Binding-site contacts:
Ligand atom C8 contacts residue ASN167 of chain 1.H at 4.4 Å.
Ligand atom C3 contacts residue ASN167 of chain 1.H at 3.8 Å.
Ligand atom C2 contacts residue ASN167 of chain 1.H at 2.4 Å.
Ligand atom O5 contacts residue ARG162 of chain 1.H at 3.0 Å (salt-bridge).
Ligand atom C6 contacts residue ARG162 of chain 1.H at 3.3 Å.
Ligand atom C8 contacts residue THR168 of chain 1.H at 3.8 Å.
Ligand atom C7 contacts residue THR168 of chain 1.H at 3.8 Å.
Ligand atom O6 contacts residue ARG162 of chain 1.H at 2.4 Å (salt-bridge).
Ligand atom O5 contacts residue ASN167 of chain 1.H at 2.4 Å (h-bond).
Ligand atom C7 contacts residue ASN167 of chain 1.H at 3.4 Å.
Ligand atom N2 contacts residue ASN167 of chain 1.H at 2.8 Å (h-bond).
Ligand atom C6 contacts residue ILE164 of chain 1.H at 3.7 Å (hydrophobic).
Ligand atom O7 contacts residue THR168 of chain 1.H at 3.9 Å.
Ligand atom C4 contacts residue ASN167 of chain 1.H at 4.2 Å.
Ligand atom C5 contacts residue ARG162 of chain 1.H at 3.8 Å.
Ligand atom C6 contacts residue VAL144 of chain 1.H at 4.0 Å (hydrophobic).
Ligand atom C5 contacts residue ASN167 of chain 1.H at 3.7 Å.
Ligand atom C1 contacts residue ARG162 of chain 1.H at 4.0 Å.
Ligand atom O6 contacts residue VAL144 of chain 1.H at 3.9 Å.
Ligand atom O7 contacts residue ASN167 of chain 1.H at 3.6 Å.
Ligand atom C5 contacts residue ILE164 of chain 1.H at 4.2 Å (hydrophobic).
Ligand atom C1 contacts residue ASN167 of chain 1.H at 1.4 Å.

Sequence of chain 1.H:
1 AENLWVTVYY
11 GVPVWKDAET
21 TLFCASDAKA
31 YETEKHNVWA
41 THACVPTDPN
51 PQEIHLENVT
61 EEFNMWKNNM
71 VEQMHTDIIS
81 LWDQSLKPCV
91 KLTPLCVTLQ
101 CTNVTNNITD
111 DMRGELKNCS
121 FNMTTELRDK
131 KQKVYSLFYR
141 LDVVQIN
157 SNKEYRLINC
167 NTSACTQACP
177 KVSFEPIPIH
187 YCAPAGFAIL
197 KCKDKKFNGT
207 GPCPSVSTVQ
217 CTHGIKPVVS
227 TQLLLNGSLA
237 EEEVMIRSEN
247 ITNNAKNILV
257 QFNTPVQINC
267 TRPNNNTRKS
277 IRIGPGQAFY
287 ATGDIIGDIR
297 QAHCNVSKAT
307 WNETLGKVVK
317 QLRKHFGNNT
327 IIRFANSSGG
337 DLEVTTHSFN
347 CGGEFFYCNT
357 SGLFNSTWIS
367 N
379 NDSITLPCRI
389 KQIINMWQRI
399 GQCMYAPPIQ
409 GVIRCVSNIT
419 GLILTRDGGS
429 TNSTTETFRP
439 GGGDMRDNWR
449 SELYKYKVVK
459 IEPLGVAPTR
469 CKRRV

This protein binds this small molecule.
Small molecule (SMILES): CC(=O)N[C@H]1[C@H](O[C@H]2[C@H](O)[C@@H](NC(C)=O)CO[C@@H]2CO)O[C@H](CO)[C@@H](O)[C@@H]1O